Binding-site contacts:
Ligand atom C20 contacts residue HIS134 of chain 1.A at 3.5 Å.
Ligand atom O7 contacts residue LEU137 of chain 1.A at 3.8 Å.
Ligand atom C14 contacts residue LEU137 of chain 1.A at 3.3 Å (hydrophobic).
Ligand atom O13 contacts residue ALA87 of chain 1.A at 3.0 Å (h-bond).
Ligand atom C14 contacts residue ALA36 of chain 1.A at 3.8 Å (hydrophobic).
Ligand atom O13 contacts residue LEU86 of chain 1.A at 3.5 Å.
Ligand atom C2 contacts residue LEU15 of chain 1.A at 3.8 Å (hydrophobic).
Ligand atom C8 contacts residue LEU15 of chain 1.A at 3.8 Å (hydrophobic).
Ligand atom C21 contacts residue ASN135 of chain 1.A at 3.4 Å.
Ligand atom C1 contacts residue ALA87 of chain 1.A at 3.6 Å (hydrophobic).
Ligand atom C15 contacts residue LEU137 of chain 1.A at 3.5 Å (hydrophobic).
Ligand atom C16 contacts residue ALA36 of chain 1.A at 3.8 Å (hydrophobic).
Ligand atom C24 contacts residue GLY16 of chain 1.A at 3.8 Å.
Ligand atom C1 contacts residue LEU86 of chain 1.A at 4.0 Å (hydrophobic).
Ligand atom C15 contacts residue ALA36 of chain 1.A at 3.5 Å (hydrophobic).
Ligand atom C5 contacts residue GLY90 of chain 1.A at 4.0 Å.
Ligand atom C19 contacts residue LEU137 of chain 1.A at 3.8 Å (hydrophobic).
Ligand atom C25 contacts residue LEU86 of chain 1.A at 3.8 Å (hydrophobic).
Ligand atom C16 contacts residue MET84 of chain 1.A at 3.8 Å (hydrophobic).
Ligand atom C26 contacts residue ALA87 of chain 1.A at 3.6 Å (hydrophobic).
Ligand atom C29 contacts residue GLY90 of chain 1.A at 3.7 Å.
Ligand atom C22 contacts residue ASP148 of chain 1.A at 4.0 Å.
Ligand atom C6 contacts residue GLY90 of chain 1.A at 3.8 Å.
Ligand atom C25 contacts residue ALA87 of chain 1.A at 3.3 Å (hydrophobic).
Ligand atom C17 contacts residue MET84 of chain 1.A at 3.9 Å (hydrophobic).
Ligand atom C16 contacts residue GLU85 of chain 1.A at 3.2 Å.
Ligand atom C3 contacts residue LEU15 of chain 1.A at 3.9 Å (hydrophobic).
Ligand atom O13 contacts residue LEU137 of chain 1.A at 3.8 Å.
Ligand atom C11 contacts residue LEU137 of chain 1.A at 3.5 Å (hydrophobic).
Ligand atom N12 contacts residue LEU137 of chain 1.A at 3.4 Å.
Ligand atom C21 contacts residue ASP148 of chain 1.A at 4.0 Å.
Ligand atom N10 contacts residue GLY90 of chain 1.A at 3.6 Å.
Ligand atom C3 contacts residue LEU137 of chain 1.A at 4.0 Å (hydrophobic).
Ligand atom C24 contacts residue VAL23 of chain 1.A at 3.9 Å (hydrophobic).
Ligand atom C26 contacts residue SER88 of chain 1.A at 3.8 Å.
Ligand atom C15 contacts residue GLU85 of chain 1.A at 3.4 Å.
Ligand atom C30 contacts residue SER88 of chain 1.A at 3.9 Å.
Ligand atom C19 contacts residue VAL23 of chain 1.A at 4.0 Å (hydrophobic).
Ligand atom C23 contacts residue VAL23 of chain 1.A at 3.6 Å (hydrophobic).
Ligand atom N10 contacts residue ALA87 of chain 1.A at 3.7 Å.

A small-molecule ligand and the protein it binds are described below.
Small molecule (SMILES): CN1CCN(c2ccc(OCc3ccccc3)c(C(=O)Nc3cccnc3)c2)CC1

Sequence of chain 1.A:
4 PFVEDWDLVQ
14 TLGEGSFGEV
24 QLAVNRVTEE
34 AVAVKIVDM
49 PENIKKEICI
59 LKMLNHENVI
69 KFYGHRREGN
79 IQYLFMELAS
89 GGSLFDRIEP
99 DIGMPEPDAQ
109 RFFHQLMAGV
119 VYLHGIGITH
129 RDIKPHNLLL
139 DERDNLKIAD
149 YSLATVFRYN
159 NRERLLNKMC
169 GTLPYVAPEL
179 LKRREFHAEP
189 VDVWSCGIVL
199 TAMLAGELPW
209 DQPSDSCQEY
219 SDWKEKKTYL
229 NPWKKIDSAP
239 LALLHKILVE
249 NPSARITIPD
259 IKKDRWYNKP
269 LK